Binding-site contacts:
Ligand atom C1 contacts residue PRO14 of chain 3.A at 3.7 Å (hydrophobic).
Ligand atom C2 contacts residue ASN215 of chain 3.A at 2.5 Å.
Ligand atom C7 contacts residue ASN215 of chain 3.A at 3.6 Å.
Ligand atom C4 contacts residue ASN215 of chain 3.A at 4.2 Å.
Ligand atom C8 contacts residue LEU16 of chain 3.A at 4.2 Å (hydrophobic).
Ligand atom C3 contacts residue ASN215 of chain 3.A at 3.8 Å.
Ligand atom N2 contacts residue LEU16 of chain 3.A at 4.5 Å.
Ligand atom O6 contacts residue LYS350 of chain 3.A at 3.9 Å.
Ligand atom O7 contacts residue SER214 of chain 3.A at 4.4 Å.
Ligand atom C2 contacts residue PRO14 of chain 3.A at 3.6 Å (hydrophobic).
Ligand atom C5 contacts residue ASN215 of chain 3.A at 3.6 Å.
Ligand atom O6 contacts residue LEU16 of chain 3.A at 3.1 Å.
Ligand atom N2 contacts residue ARG15 of chain 3.A at 3.9 Å.
Ligand atom O3 contacts residue ARG15 of chain 3.A at 4.2 Å.
Ligand atom N2 contacts residue ASN215 of chain 3.A at 3.1 Å (h-bond).
Ligand atom O7 contacts residue LEU16 of chain 3.A at 4.1 Å.
Ligand atom C1 contacts residue ASN215 of chain 3.A at 1.4 Å.
Ligand atom O5 contacts residue ASN215 of chain 3.A at 2.2 Å (h-bond).
Ligand atom C8 contacts residue PRO14 of chain 3.A at 3.6 Å (hydrophobic).
Ligand atom O3 contacts residue PRO14 of chain 3.A at 4.5 Å.
Ligand atom C7 contacts residue LEU16 of chain 3.A at 4.1 Å (hydrophobic).
Ligand atom C7 contacts residue ARG15 of chain 3.A at 4.3 Å.
Ligand atom C3 contacts residue ARG15 of chain 3.A at 4.4 Å.
Ligand atom C8 contacts residue SER214 of chain 3.A at 4.2 Å.
Ligand atom N2 contacts residue PRO14 of chain 3.A at 2.7 Å (h-bond).
Ligand atom C8 contacts residue ARG15 of chain 3.A at 3.4 Å.
Ligand atom C3 contacts residue PRO14 of chain 3.A at 3.9 Å (hydrophobic).
Ligand atom C7 contacts residue PRO14 of chain 3.A at 3.6 Å (hydrophobic).
Ligand atom O7 contacts residue ASN215 of chain 3.A at 3.6 Å.
Ligand atom C6 contacts residue LEU16 of chain 3.A at 3.4 Å (hydrophobic).
Ligand atom C8 contacts residue ARG287 of chain 3.A at 3.3 Å.
Ligand atom O3 contacts residue LEU16 of chain 3.A at 3.9 Å.

Sequence of chain 3.A:
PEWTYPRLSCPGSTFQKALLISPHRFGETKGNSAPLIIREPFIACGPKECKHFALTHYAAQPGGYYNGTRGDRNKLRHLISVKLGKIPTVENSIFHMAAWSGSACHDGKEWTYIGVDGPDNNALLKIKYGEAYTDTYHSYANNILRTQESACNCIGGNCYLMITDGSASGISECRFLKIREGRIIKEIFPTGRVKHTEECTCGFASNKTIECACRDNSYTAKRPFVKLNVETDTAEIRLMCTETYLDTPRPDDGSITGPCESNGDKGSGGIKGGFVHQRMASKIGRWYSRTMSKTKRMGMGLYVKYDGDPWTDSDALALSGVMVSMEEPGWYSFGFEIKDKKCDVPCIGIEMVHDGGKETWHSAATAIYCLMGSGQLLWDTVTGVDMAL

This small molecule binds to this protein.
Small molecule (SMILES): CC(=O)N[C@H]1[C@H](O[C@H]2[C@H](O)[C@@H](NC(C)=O)CO[C@@H]2CO)O[C@H](CO)[C@@H](O[C@@H]2O[C@H](CO[C@H]3O[C@H](CO[C@H]4O[C@H](CO)[C@@H](O)[C@H](O)[C@@H]4O)[C@@H](O)[C@H](O[C@H]4O[C@H](CO)[C@@H](O)[C@H](O)[C@@H]4O)[C@@H]3O)[C@@H](O)[C@H](O)[C@@H]2O)[C@@H]1O